The small molecule below binds the protein below.
Small molecule (SMILES): Nc1ncnc2c1ncn2[C@@H]1O[C@H](COP(=O)(O)O)[C@@H](OP(=O)(O)O)[C@H]1O

Sequence of chain 1.A:
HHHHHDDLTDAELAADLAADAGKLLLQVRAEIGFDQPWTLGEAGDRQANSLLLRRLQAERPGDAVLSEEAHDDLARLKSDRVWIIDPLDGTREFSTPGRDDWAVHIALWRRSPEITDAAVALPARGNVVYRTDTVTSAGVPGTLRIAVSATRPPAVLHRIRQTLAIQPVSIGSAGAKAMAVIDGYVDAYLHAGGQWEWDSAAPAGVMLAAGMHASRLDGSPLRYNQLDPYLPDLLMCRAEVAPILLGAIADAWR

Binding-site contacts:
Ligand atom O1P contacts residue THR117 of chain 1.A at 3.2 Å (h-bond).
Ligand atom C6 contacts residue ARG186 of chain 1.A at 3.5 Å.
Ligand atom O3P contacts residue LEU114 of chain 1.A at 3.3 Å (h-bond).
Ligand atom O6P contacts residue GLY206 of chain 1.A at 3.6 Å.
Ligand atom N7 contacts residue ARG186 of chain 1.A at 3.5 Å (salt-bridge).
Ligand atom O3' contacts residue ASP115 of chain 1.A at 3.5 Å (salt-bridge).
Ligand atom O4' contacts residue GLN229 of chain 1.A at 3.5 Å.
Ligand atom O4P contacts residue LYS211 of chain 1.A at 2.5 Å (salt-bridge).
Ligand atom O3' contacts residue LI1 of chain 1.C at 3.1 Å.
Ligand atom C5' contacts residue ALA208 of chain 1.A at 3.4 Å (hydrophobic).
Ligand atom O3P contacts residue ASP112 of chain 1.A at 3.0 Å (salt-bridge).
Ligand atom C4 contacts residue GLY228 of chain 1.A at 3.3 Å.
Ligand atom N9 contacts residue ARG186 of chain 1.A at 3.4 Å (salt-bridge).
Ligand atom N7 contacts residue GLY228 of chain 1.A at 3.5 Å (h-bond).
Ligand atom P2 contacts residue SER183 of chain 1.A at 3.5 Å.
Ligand atom O3P contacts residue ASP233 of chain 1.A at 3.5 Å (salt-bridge).
Ligand atom O4P contacts residue SER183 of chain 1.A at 3.4 Å.
Ligand atom C4 contacts residue ARG186 of chain 1.A at 3.2 Å.
Ligand atom O3P contacts residue GLU94 of chain 1.A at 3.2 Å (salt-bridge).
Ligand atom P1 contacts residue LI1 of chain 1.C at 3.2 Å.
Ligand atom C2 contacts residue GLY228 of chain 1.A at 3.5 Å.
Ligand atom N7 contacts residue HIS225 of chain 1.A at 3.2 Å.
Ligand atom N1 contacts residue ARG186 of chain 1.A at 3.6 Å (salt-bridge).
Ligand atom N6 contacts residue GLY228 of chain 1.A at 3.5 Å (h-bond).
Ligand atom O3' contacts residue ASP233 of chain 1.A at 3.3 Å (salt-bridge).
Ligand atom O5P contacts residue SER183 of chain 1.A at 2.5 Å (h-bond).
Ligand atom N6 contacts residue GLY227 of chain 1.A at 2.9 Å (h-bond).
Ligand atom O6P contacts residue SER207 of chain 1.A at 2.7 Å (h-bond).
Ligand atom P1 contacts residue MG1 of chain 1.B at 3.4 Å.
Ligand atom C5 contacts residue ARG186 of chain 1.A at 3.4 Å.
Ligand atom O2' contacts residue ARG186 of chain 1.A at 3.2 Å (salt-bridge).
Ligand atom C5 contacts residue GLY228 of chain 1.A at 3.0 Å.
Ligand atom O3P contacts residue ASP115 of chain 1.A at 3.3 Å (salt-bridge).
Ligand atom N1 contacts residue GLY228 of chain 1.A at 3.3 Å.
Ligand atom O3P contacts residue LI1 of chain 1.C at 2.1 Å.
Ligand atom O2P contacts residue GLU94 of chain 1.A at 3.4 Å (salt-bridge).
Ligand atom O1P contacts residue GLY116 of chain 1.A at 2.7 Å (h-bond).
Ligand atom O3P contacts residue MG1 of chain 1.B at 2.2 Å.
Ligand atom C6 contacts residue GLY228 of chain 1.A at 3.0 Å.
Ligand atom C4' contacts residue ASP115 of chain 1.A at 3.4 Å.